A small-molecule ligand and the protein it binds are described below.
Small molecule (SMILES): CC(=O)N[C@@H]1[C@@H](O)[C@H](O)[C@@H](CO)O[C@H]1O

Sequence of chain 1.A:
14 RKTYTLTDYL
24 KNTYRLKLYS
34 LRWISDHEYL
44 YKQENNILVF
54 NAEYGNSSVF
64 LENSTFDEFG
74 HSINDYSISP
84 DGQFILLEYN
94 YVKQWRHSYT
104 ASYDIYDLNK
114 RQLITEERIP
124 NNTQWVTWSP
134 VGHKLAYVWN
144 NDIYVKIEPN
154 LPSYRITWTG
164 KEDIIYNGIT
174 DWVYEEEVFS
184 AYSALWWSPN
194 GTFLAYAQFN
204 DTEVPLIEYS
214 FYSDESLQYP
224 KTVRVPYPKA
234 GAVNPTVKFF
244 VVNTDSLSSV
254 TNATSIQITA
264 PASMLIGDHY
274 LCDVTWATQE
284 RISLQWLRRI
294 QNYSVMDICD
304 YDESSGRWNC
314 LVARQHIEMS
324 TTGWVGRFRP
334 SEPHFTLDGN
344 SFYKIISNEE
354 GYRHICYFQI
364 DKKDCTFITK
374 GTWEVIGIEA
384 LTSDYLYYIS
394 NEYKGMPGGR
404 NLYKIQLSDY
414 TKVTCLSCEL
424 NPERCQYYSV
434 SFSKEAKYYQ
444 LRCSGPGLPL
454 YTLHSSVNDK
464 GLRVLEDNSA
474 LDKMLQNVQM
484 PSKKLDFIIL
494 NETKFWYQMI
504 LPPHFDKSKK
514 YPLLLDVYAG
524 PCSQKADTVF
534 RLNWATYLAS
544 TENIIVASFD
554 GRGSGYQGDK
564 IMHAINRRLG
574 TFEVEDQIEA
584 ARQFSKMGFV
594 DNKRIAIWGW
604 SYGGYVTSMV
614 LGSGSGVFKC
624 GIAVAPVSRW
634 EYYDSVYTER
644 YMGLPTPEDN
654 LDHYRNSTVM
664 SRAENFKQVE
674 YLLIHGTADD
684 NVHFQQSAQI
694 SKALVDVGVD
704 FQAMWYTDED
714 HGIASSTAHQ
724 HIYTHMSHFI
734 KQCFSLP

Binding-site contacts:
Ligand atom C3 contacts residue ASN193 of chain 1.A at 4.0 Å.
Ligand atom C3 contacts residue THR195 of chain 1.A at 4.3 Å.
Ligand atom C4 contacts residue ASN193 of chain 1.A at 4.4 Å.
Ligand atom O5 contacts residue ASN193 of chain 1.A at 2.5 Å (h-bond).
Ligand atom N2 contacts residue ASN193 of chain 1.A at 2.9 Å (h-bond).
Ligand atom C2 contacts residue ASN193 of chain 1.A at 2.6 Å.
Ligand atom O6 contacts residue GLU283 of chain 1.A at 3.0 Å (salt-bridge).
Ligand atom C1 contacts residue THR195 of chain 1.A at 3.2 Å.
Ligand atom O7 contacts residue ASN193 of chain 1.A at 4.3 Å.
Ligand atom C2 contacts residue THR195 of chain 1.A at 4.3 Å.
Ligand atom C6 contacts residue PHE196 of chain 1.A at 4.3 Å (hydrophobic).
Ligand atom C6 contacts residue GLU283 of chain 1.A at 3.6 Å.
Ligand atom O6 contacts residue GLN282 of chain 1.A at 3.8 Å.
Ligand atom C6 contacts residue GLN282 of chain 1.A at 4.2 Å.
Ligand atom C1 contacts residue GLN282 of chain 1.A at 4.2 Å.
Ligand atom C4 contacts residue THR195 of chain 1.A at 4.3 Å.
Ligand atom C5 contacts residue THR195 of chain 1.A at 3.3 Å.
Ligand atom C6 contacts residue THR195 of chain 1.A at 4.2 Å.
Ligand atom C7 contacts residue ASN193 of chain 1.A at 3.7 Å.
Ligand atom O5 contacts residue THR195 of chain 1.A at 3.4 Å (h-bond).
Ligand atom O5 contacts residue GLN282 of chain 1.A at 3.6 Å.
Ligand atom C1 contacts residue ASN193 of chain 1.A at 1.6 Å.
Ligand atom C5 contacts residue ASN193 of chain 1.A at 3.8 Å.